Sequence of chain 1.A:
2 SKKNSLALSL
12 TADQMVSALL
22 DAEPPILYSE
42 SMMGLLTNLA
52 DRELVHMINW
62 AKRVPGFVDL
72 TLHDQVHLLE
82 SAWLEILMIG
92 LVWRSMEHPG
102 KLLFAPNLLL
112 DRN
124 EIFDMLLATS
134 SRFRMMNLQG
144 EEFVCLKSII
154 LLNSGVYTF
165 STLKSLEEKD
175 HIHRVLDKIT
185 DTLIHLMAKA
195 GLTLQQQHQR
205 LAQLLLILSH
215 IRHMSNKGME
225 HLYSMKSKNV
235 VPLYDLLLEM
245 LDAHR

A small-molecule ligand and the protein it binds are described below.
Small molecule (SMILES): C[C@]12CC[C@@H]3c4ccc(O)cc4CC[C@H]3[C@@H]1CC[C@@]2(O)C#Cc1cc(CN(CC(=O)O)CC(=O)O)nc(CN(CC(=O)O)CC(=O)O)c1

Binding-site contacts:
Ligand atom C15 contacts residue PHE105 of chain 1.A at 3.7 Å (hydrophobic).
Ligand atom O3 contacts residue EU1 of chain 1.B at 2.5 Å.
Ligand atom C24 contacts residue EU1 of chain 1.B at 3.4 Å.
Ligand atom C22 contacts residue PHE126 of chain 1.A at 3.4 Å (hydrophobic).
Ligand atom O4 contacts residue EU1 of chain 1.B at 2.5 Å.
Ligand atom C27 contacts residue EU1 of chain 1.B at 3.6 Å.
Ligand atom C31 contacts residue EU1 of chain 1.B at 3.4 Å.
Ligand atom C29 contacts residue EU1 of chain 1.B at 3.2 Å.
Ligand atom O2 contacts residue ARG95 of chain 1.A at 3.1 Å (salt-bridge).
Ligand atom C26 contacts residue MET43 of chain 1.A at 3.2 Å (hydrophobic).
Ligand atom N2 contacts residue MET43 of chain 1.A at 3.6 Å.
Ligand atom C22 contacts residue LEU47 of chain 1.A at 3.6 Å (hydrophobic).
Ligand atom C34 contacts residue EU1 of chain 1.B at 3.4 Å.
Ligand atom O10 contacts residue GLU124 of chain 1.A at 3.6 Å.
Ligand atom O6 contacts residue EU1 of chain 1.B at 2.5 Å.
Ligand atom C19 contacts residue GLU54 of chain 1.A at 3.4 Å.
Ligand atom C2 contacts residue HIS225 of chain 1.A at 3.7 Å.
Ligand atom C23 contacts residue HIS225 of chain 1.A at 3.5 Å.
Ligand atom C25 contacts residue EU1 of chain 1.B at 3.6 Å.
Ligand atom C35 contacts residue EU1 of chain 1.B at 3.2 Å.
Ligand atom C4 contacts residue GLY222 of chain 1.A at 3.5 Å.
Ligand atom O1 contacts residue HIS225 of chain 1.A at 3.2 Å (h-bond).
Ligand atom N1 contacts residue EU1 of chain 1.B at 2.6 Å.
Ligand atom C28 contacts residue EU1 of chain 1.B at 3.3 Å.
Ligand atom N2 contacts residue EU1 of chain 1.B at 2.6 Å.
Ligand atom C26 contacts residue EU1 of chain 1.B at 3.6 Å.
Ligand atom C31 contacts residue GLU124 of chain 1.A at 2.8 Å.
Ligand atom C16 contacts residue LEU47 of chain 1.A at 3.6 Å (hydrophobic).
Ligand atom C28 contacts residue MET43 of chain 1.A at 3.5 Å (hydrophobic).
Ligand atom C20 contacts residue GLU54 of chain 1.A at 3.5 Å.
Ligand atom N3 contacts residue EU1 of chain 1.B at 2.7 Å.
Ligand atom O2 contacts residue GLU54 of chain 1.A at 2.5 Å (salt-bridge).
Ligand atom O5 contacts residue EU1 of chain 1.B at 2.5 Å.
Ligand atom C21 contacts residue PHE126 of chain 1.A at 3.5 Å (hydrophobic).
Ligand atom C32 contacts residue EU1 of chain 1.B at 3.2 Å.
Ligand atom C33 contacts residue EU1 of chain 1.B at 3.3 Å.
Ligand atom C29 contacts residue MET43 of chain 1.A at 3.4 Å (hydrophobic).
Ligand atom O1 contacts residue LEU226 of chain 1.A at 3.4 Å (h-bond).
Ligand atom C30 contacts residue EU1 of chain 1.B at 3.6 Å.
Ligand atom C17 contacts residue PHE105 of chain 1.A at 3.6 Å (hydrophobic).